This protein binds this small molecule.
Small molecule (SMILES): COC(=O)Nc1nc2cc(C(=O)c3cccs3)ccc2[nH]1

Binding-site contacts:
Ligand atom C9 contacts residue TYR200 of chain 1.D at 3.5 Å (hydrophobic).
Ligand atom C13 contacts residue LEU250 of chain 1.D at 3.6 Å (hydrophobic).
Ligand atom C4 contacts residue ALA314 of chain 1.D at 3.6 Å (hydrophobic).
Ligand atom C8 contacts residue LEU253 of chain 1.D at 3.2 Å (hydrophobic).
Ligand atom C11 contacts residue LEU253 of chain 1.D at 3.6 Å (hydrophobic).
Ligand atom C13 contacts residue ASN165 of chain 1.D at 3.7 Å.
Ligand atom N1 contacts residue TYR200 of chain 1.D at 3.4 Å (h-bond).
Ligand atom C7 contacts residue CYS239 of chain 1.D at 3.3 Å (hydrophobic).
Ligand atom N3 contacts residue ASN165 of chain 1.D at 3.5 Å (h-bond).
Ligand atom N2 contacts residue TYR200 of chain 1.D at 2.8 Å (h-bond).
Ligand atom C9 contacts residue LEU253 of chain 1.D at 3.3 Å (hydrophobic).
Ligand atom C8 contacts residue TYR200 of chain 1.D at 3.7 Å (hydrophobic).
Ligand atom O2 contacts residue THR237 of chain 1.D at 3.4 Å.
Ligand atom C3 contacts residue LEU246 of chain 1.D at 3.5 Å (hydrophobic).
Ligand atom O2 contacts residue VAL236 of chain 1.D at 3.3 Å (h-bond).
Ligand atom C7 contacts residue ILE368 of chain 1.D at 3.7 Å (hydrophobic).
Ligand atom N1 contacts residue LEU253 of chain 1.D at 3.3 Å.
Ligand atom S contacts residue ALA352 of chain 1.D at 3.4 Å.
Ligand atom N2 contacts residue LEU253 of chain 1.D at 3.4 Å.
Ligand atom C7 contacts residue VAL236 of chain 1.D at 3.5 Å (hydrophobic).
Ligand atom C14 contacts residue GLN134 of chain 1.D at 3.0 Å.
Ligand atom C7 contacts residue LEU253 of chain 1.D at 3.7 Å (hydrophobic).
Ligand atom C12 contacts residue TYR200 of chain 1.D at 2.8 Å (hydrophobic).
Ligand atom N2 contacts residue GLU198 of chain 1.D at 3.2 Å (salt-bridge).
Ligand atom C1 contacts residue THR351 of chain 1.D at 3.7 Å.
Ligand atom C11 contacts residue ALA314 of chain 1.D at 3.5 Å (hydrophobic).
Ligand atom N3 contacts residue TYR200 of chain 1.D at 3.0 Å (h-bond).
Ligand atom C1 contacts residue LYS350 of chain 1.D at 3.7 Å.
Ligand atom S contacts residue ALA315 of chain 1.D at 3.1 Å (h-bond).
Ligand atom O3 contacts residue ASN165 of chain 1.D at 2.9 Å (h-bond).
Ligand atom C2 contacts residue LEU246 of chain 1.D at 3.6 Å (hydrophobic).
Ligand atom C12 contacts residue LEU253 of chain 1.D at 3.4 Å (hydrophobic).
Ligand atom C13 contacts residue LEU240 of chain 1.D at 3.6 Å (hydrophobic).
Ligand atom C10 contacts residue LEU253 of chain 1.D at 3.3 Å (hydrophobic).
Ligand atom O2 contacts residue LEU240 of chain 1.D at 3.0 Å.
Ligand atom O3 contacts residue LEU250 of chain 1.D at 3.5 Å.
Ligand atom N3 contacts residue LEU250 of chain 1.D at 3.7 Å.
Ligand atom N1 contacts residue VAL236 of chain 1.D at 2.8 Å (h-bond).
Ligand atom C13 contacts residue TYR200 of chain 1.D at 3.7 Å (hydrophobic).
Ligand atom C8 contacts residue VAL236 of chain 1.D at 3.4 Å (hydrophobic).

Sequence of chain 1.D:
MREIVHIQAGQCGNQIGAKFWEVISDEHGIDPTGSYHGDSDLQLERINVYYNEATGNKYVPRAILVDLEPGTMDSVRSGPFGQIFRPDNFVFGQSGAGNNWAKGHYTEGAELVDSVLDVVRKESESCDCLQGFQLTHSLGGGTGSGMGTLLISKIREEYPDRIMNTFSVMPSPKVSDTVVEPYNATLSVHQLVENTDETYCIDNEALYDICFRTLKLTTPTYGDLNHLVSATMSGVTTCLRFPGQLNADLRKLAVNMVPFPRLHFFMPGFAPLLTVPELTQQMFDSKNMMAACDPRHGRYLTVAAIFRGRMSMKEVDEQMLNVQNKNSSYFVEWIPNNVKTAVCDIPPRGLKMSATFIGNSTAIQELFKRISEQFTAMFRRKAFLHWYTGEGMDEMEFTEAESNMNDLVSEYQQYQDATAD